Sequence of chain 1.A:
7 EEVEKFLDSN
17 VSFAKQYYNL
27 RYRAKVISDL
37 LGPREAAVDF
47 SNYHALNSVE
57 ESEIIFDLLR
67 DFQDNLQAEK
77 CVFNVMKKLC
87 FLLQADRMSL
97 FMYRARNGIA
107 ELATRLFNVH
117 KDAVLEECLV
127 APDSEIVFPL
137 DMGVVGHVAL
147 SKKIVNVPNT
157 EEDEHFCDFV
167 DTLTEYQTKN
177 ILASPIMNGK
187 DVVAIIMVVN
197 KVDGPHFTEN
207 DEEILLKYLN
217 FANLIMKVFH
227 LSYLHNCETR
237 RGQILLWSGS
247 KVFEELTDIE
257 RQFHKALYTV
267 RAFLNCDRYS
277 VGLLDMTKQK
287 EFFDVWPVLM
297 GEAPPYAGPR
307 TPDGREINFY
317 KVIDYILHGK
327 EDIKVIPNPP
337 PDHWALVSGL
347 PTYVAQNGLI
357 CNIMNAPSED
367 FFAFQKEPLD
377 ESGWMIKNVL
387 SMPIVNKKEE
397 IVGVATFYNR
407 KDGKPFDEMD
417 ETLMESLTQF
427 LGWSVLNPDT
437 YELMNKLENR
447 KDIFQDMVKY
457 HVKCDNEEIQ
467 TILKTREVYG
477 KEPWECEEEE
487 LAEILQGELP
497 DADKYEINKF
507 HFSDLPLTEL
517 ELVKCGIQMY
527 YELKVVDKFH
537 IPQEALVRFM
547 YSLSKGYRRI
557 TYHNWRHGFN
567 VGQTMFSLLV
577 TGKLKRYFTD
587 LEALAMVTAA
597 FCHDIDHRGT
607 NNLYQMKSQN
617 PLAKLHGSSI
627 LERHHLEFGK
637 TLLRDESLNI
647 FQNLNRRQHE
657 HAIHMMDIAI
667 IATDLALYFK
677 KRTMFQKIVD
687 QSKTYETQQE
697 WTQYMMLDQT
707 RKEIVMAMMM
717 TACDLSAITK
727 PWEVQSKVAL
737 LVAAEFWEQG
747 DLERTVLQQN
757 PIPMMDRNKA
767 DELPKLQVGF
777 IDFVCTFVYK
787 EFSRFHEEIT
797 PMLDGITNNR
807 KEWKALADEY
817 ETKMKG

The protein below binds the small molecule below.
Small molecule (SMILES): Nc1nc2c(ncn2[C@@H]2OC3CO[P](=O)(O)O[C@H]3[C@H]2O)c(=O)[nH]1

Sequence of chain 1.C:
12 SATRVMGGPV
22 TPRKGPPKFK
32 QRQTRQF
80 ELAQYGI

Binding-site contacts:
Ligand atom O1A contacts residue HIS559 of chain 1.A at 3.5 Å (h-bond).
Ligand atom C2 contacts residue PHE776 of chain 1.A at 3.9 Å (hydrophobic).
Ligand atom N1 contacts residue PHE776 of chain 1.A at 3.8 Å.
Ligand atom O2A contacts residue ASP600 of chain 1.A at 3.4 Å (salt-bridge).
Ligand atom O3' contacts residue HIS559 of chain 1.A at 3.2 Å (h-bond).
Ligand atom O2' contacts residue PHE742 of chain 1.A at 3.4 Å.
Ligand atom C5 contacts residue VAL738 of chain 1.A at 4.0 Å (hydrophobic).
Ligand atom C5 contacts residue PHE776 of chain 1.A at 3.7 Å (hydrophobic).
Ligand atom C5' contacts residue ASP720 of chain 1.A at 3.3 Å.
Ligand atom O2A contacts residue HIS559 of chain 1.A at 3.3 Å (h-bond).
Ligand atom O5' contacts residue LEU671 of chain 1.A at 3.9 Å.
Ligand atom O2A contacts residue ASP720 of chain 1.A at 2.9 Å (salt-bridge).
Ligand atom C5' contacts residue LEU721 of chain 1.A at 3.8 Å (hydrophobic).
Ligand atom C6 contacts residue PHE776 of chain 1.A at 3.9 Å (hydrophobic).
Ligand atom O2A contacts residue HIS563 of chain 1.A at 3.6 Å (h-bond).
Ligand atom PA contacts residue ASP720 of chain 1.A at 3.6 Å.
Ligand atom N3 contacts residue PHE776 of chain 1.A at 3.8 Å.
Ligand atom O4' contacts residue LEU671 of chain 1.A at 3.8 Å.
Ligand atom O5' contacts residue MG1 of chain 1.G at 3.9 Å.
Ligand atom O4' contacts residue PHE776 of chain 1.A at 4.0 Å.
Ligand atom O2A contacts residue ZN1 of chain 1.F at 2.4 Å.
Ligand atom PA contacts residue MG1 of chain 1.G at 3.5 Å.
Ligand atom O1A contacts residue ASP600 of chain 1.A at 3.5 Å (salt-bridge).
Ligand atom C8 contacts residue LEU721 of chain 1.A at 4.0 Å (hydrophobic).
Ligand atom PA contacts residue HIS559 of chain 1.A at 3.5 Å.
Ligand atom C6 contacts residue GLN773 of chain 1.A at 3.5 Å.
Ligand atom N1 contacts residue GLN773 of chain 1.A at 3.3 Å (h-bond).
Ligand atom O5' contacts residue ASP720 of chain 1.A at 2.8 Å (salt-bridge).
Ligand atom C5' contacts residue LEU671 of chain 1.A at 3.5 Å (hydrophobic).
Ligand atom C4 contacts residue PHE776 of chain 1.A at 3.7 Å (hydrophobic).
Ligand atom C4' contacts residue LEU721 of chain 1.A at 4.0 Å (hydrophobic).
Ligand atom PA contacts residue ZN1 of chain 1.F at 3.5 Å.
Ligand atom N3 contacts residue PHE742 of chain 1.A at 4.0 Å.
Ligand atom O4' contacts residue LEU721 of chain 1.A at 3.3 Å.
Ligand atom C4' contacts residue LEU671 of chain 1.A at 3.5 Å (hydrophobic).
Ligand atom O6 contacts residue GLN773 of chain 1.A at 2.9 Å (h-bond).
Ligand atom N2 contacts residue PHE776 of chain 1.A at 4.0 Å.
Ligand atom O1A contacts residue MG1 of chain 1.G at 2.1 Å.
Ligand atom N9 contacts residue PHE776 of chain 1.A at 3.9 Å.
Ligand atom O1A contacts residue ZN1 of chain 1.F at 3.9 Å.